Sequence of chain 2.A:
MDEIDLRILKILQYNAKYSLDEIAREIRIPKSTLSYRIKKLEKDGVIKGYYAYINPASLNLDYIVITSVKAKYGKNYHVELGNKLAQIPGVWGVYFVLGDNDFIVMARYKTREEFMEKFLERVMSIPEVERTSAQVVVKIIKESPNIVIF

The protein below binds the small molecule below.
Small molecule (SMILES): NC(=O)CC[C@H](N)C(=O)O

Binding-site contacts:
Ligand atom CD contacts residue PRO30 of chain 2.A at 4.1 Å (hydrophobic).
Ligand atom C contacts residue PRO30 of chain 2.A at 4.4 Å (hydrophobic).
Ligand atom N contacts residue LYS31 of chain 2.A at 3.6 Å (salt-bridge).
Ligand atom NE2 contacts residue LYS31 of chain 2.A at 2.8 Å.
Ligand atom CB contacts residue LYS31 of chain 2.A at 4.0 Å.
Ligand atom N contacts residue PRO30 of chain 2.A at 4.2 Å.
Ligand atom N contacts residue SER32 of chain 2.A at 3.1 Å (h-bond).
Ligand atom NE2 contacts residue ALA24 of chain 2.A at 3.8 Å.
Ligand atom NE2 contacts residue ASP21 of chain 2.A at 4.2 Å.
Ligand atom CD contacts residue LYS31 of chain 2.A at 3.2 Å.
Ligand atom CG contacts residue LYS31 of chain 2.A at 2.7 Å.
Ligand atom CA contacts residue LYS31 of chain 2.A at 4.4 Å.
Ligand atom OE1 contacts residue LYS31 of chain 2.A at 4.3 Å.
Ligand atom CG contacts residue PRO30 of chain 2.A at 3.5 Å (hydrophobic).
Ligand atom CG contacts residue SER32 of chain 2.A at 4.4 Å.
Ligand atom NE2 contacts residue ILE29 of chain 2.A at 4.5 Å.
Ligand atom NE2 contacts residue PRO30 of chain 2.A at 4.1 Å.
Ligand atom O contacts residue PRO30 of chain 2.A at 3.9 Å.